Binding-site contacts:
Ligand atom O1A contacts residue ASN148 of chain 9.A at 4.5 Å.
Ligand atom O4 contacts residue PRO252 of chain 8.A at 4.0 Å.
Ligand atom O10 contacts residue ASN96 of chain 8.A at 4.3 Å.
Ligand atom C6 contacts residue TYR145 of chain 9.A at 3.4 Å (hydrophobic).
Ligand atom O9 contacts residue TYR145 of chain 9.A at 4.3 Å.
Ligand atom O10 contacts residue TYR250 of chain 8.A at 2.3 Å (h-bond).
Ligand atom C4 contacts residue TYR250 of chain 8.A at 4.3 Å (hydrophobic).
Ligand atom O8 contacts residue ALA146 of chain 9.A at 3.4 Å.
Ligand atom C4 contacts residue TYR145 of chain 9.A at 3.6 Å (hydrophobic).
Ligand atom C11 contacts residue TYR250 of chain 8.A at 3.1 Å (hydrophobic).
Ligand atom O4 contacts residue ASN251 of chain 8.A at 4.3 Å.
Ligand atom O4 contacts residue TYR145 of chain 9.A at 4.1 Å.
Ligand atom C5 contacts residue TYR145 of chain 9.A at 3.4 Å (hydrophobic).
Ligand atom N5 contacts residue TYR145 of chain 9.A at 2.6 Å (h-bond).
Ligand atom C1 contacts residue ALA146 of chain 9.A at 4.0 Å (hydrophobic).
Ligand atom O1A contacts residue ALA146 of chain 9.A at 3.2 Å.
Ligand atom C8 contacts residue ALA146 of chain 9.A at 4.4 Å (hydrophobic).
Ligand atom C4 contacts residue PRO252 of chain 8.A at 4.3 Å (hydrophobic).
Ligand atom C10 contacts residue TYR250 of chain 8.A at 2.9 Å (hydrophobic).
Ligand atom C1 contacts residue SER147 of chain 9.A at 3.6 Å.
Ligand atom C6 contacts residue ALA146 of chain 9.A at 4.3 Å (hydrophobic).
Ligand atom C11 contacts residue ARG143 of chain 9.A at 3.9 Å.
Ligand atom O1B contacts residue SER147 of chain 9.A at 2.6 Å (h-bond).
Ligand atom N5 contacts residue TYR250 of chain 8.A at 3.9 Å.
Ligand atom O4 contacts residue TYR250 of chain 8.A at 3.0 Å.
Ligand atom O1B contacts residue PRO252 of chain 8.A at 3.4 Å.
Ligand atom C9 contacts residue TYR145 of chain 9.A at 4.2 Å (hydrophobic).
Ligand atom C7 contacts residue TYR145 of chain 9.A at 3.9 Å (hydrophobic).
Ligand atom C1 contacts residue PRO252 of chain 8.A at 4.1 Å (hydrophobic).
Ligand atom O1A contacts residue SER147 of chain 9.A at 3.1 Å (h-bond).
Ligand atom C10 contacts residue TYR145 of chain 9.A at 3.6 Å (hydrophobic).
Ligand atom C3 contacts residue PRO252 of chain 8.A at 4.3 Å (hydrophobic).
Ligand atom O1B contacts residue ALA146 of chain 9.A at 4.3 Å.
Ligand atom C11 contacts residue TYR145 of chain 9.A at 3.8 Å (hydrophobic).

Sequence of chain 8.A:
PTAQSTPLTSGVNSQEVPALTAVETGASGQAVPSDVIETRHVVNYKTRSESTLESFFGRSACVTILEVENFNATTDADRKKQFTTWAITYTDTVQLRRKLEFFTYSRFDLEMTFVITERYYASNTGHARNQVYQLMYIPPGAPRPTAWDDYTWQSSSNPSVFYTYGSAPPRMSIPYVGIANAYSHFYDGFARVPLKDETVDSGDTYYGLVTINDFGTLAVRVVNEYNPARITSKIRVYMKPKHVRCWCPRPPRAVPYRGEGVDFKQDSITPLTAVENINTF

Sequence of chain 9.A:
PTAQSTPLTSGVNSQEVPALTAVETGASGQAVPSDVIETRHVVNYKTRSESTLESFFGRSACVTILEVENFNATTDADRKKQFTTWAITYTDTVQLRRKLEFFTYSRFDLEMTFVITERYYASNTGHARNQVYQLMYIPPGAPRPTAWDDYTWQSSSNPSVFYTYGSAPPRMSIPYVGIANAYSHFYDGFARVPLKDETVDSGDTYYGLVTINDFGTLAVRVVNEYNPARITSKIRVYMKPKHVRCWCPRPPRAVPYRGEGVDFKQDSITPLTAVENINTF

This protein binds this small molecule.
Small molecule (SMILES): CCCCO[C@]1(C(=O)O)C[C@H](O)[C@@H](NC(C)=O)[C@H]([C@H](O)[C@H](O)CO)O1